Binding-site contacts:
Ligand atom O24 contacts residue THR17 of chain 1.A at 3.1 Å (h-bond).
Ligand atom O22 contacts residue GLY201 of chain 1.A at 2.7 Å (h-bond).
Ligand atom C16 contacts residue GLY201 of chain 1.A at 3.4 Å.
Ligand atom O30 contacts residue GLU267 of chain 1.A at 3.2 Å (salt-bridge).
Ligand atom C03 contacts residue CYS271 of chain 1.A at 3.3 Å (hydrophobic).
Ligand atom P23 contacts residue THR17 of chain 1.A at 3.5 Å.
Ligand atom O18 contacts residue GLY201 of chain 1.A at 3.4 Å (h-bond).
Ligand atom C17 contacts residue GLY201 of chain 1.A at 3.3 Å.
Ligand atom O21 contacts residue GLY200 of chain 1.A at 3.4 Å.
Ligand atom O25 contacts residue THR16 of chain 1.A at 3.3 Å (h-bond).
Ligand atom O26 contacts residue PO41 of chain 1.C at 3.0 Å (h-bond).
Ligand atom C02 contacts residue SER274 of chain 1.A at 3.3 Å.
Ligand atom O28 contacts residue LYS270 of chain 1.A at 2.9 Å (salt-bridge).
Ligand atom O15 contacts residue MET343 of chain 1.A at 3.0 Å (h-bond).
Ligand atom N08 contacts residue CYS271 of chain 1.A at 3.2 Å (h-bond).
Ligand atom O28 contacts residue GLY229 of chain 1.A at 3.2 Å.
Ligand atom C05 contacts residue CYS271 of chain 1.A at 3.0 Å (hydrophobic).
Ligand atom O22 contacts residue ASN18 of chain 1.A at 3.5 Å (h-bond).
Ligand atom O26 contacts residue MG1 of chain 1.D at 2.7 Å.
Ligand atom O22 contacts residue THR17 of chain 1.A at 3.5 Å.
Ligand atom C29 contacts residue GLU267 of chain 1.A at 3.4 Å.
Ligand atom C10 contacts residue CYS271 of chain 1.A at 3.1 Å (hydrophobic).
Ligand atom O25 contacts residue THR17 of chain 1.A at 2.8 Å (h-bond).
Ligand atom C07 contacts residue CYS271 of chain 1.A at 3.1 Å (hydrophobic).
Ligand atom O21 contacts residue GLY341 of chain 1.A at 3.3 Å.
Ligand atom C17 contacts residue ASN18 of chain 1.A at 3.5 Å.
Ligand atom N04 contacts residue ARG345 of chain 1.A at 3.3 Å.
Ligand atom O25 contacts residue ASN18 of chain 1.A at 2.6 Å (h-bond).
Ligand atom N06 contacts residue SER274 of chain 1.A at 3.1 Å (h-bond).
Ligand atom O20 contacts residue ASN18 of chain 1.A at 3.4 Å (h-bond).
Ligand atom O21 contacts residue GLY342 of chain 1.A at 3.5 Å (h-bond).
Ligand atom O21 contacts residue MG1 of chain 1.D at 2.8 Å.
Ligand atom N06 contacts residue CYS271 of chain 1.A at 3.0 Å (h-bond).
Ligand atom O15 contacts residue GLY342 of chain 1.A at 3.2 Å.
Ligand atom C09 contacts residue CYS271 of chain 1.A at 3.3 Å (hydrophobic).
Ligand atom P19 contacts residue GLY201 of chain 1.A at 3.5 Å.
Ligand atom O18 contacts residue GLY342 of chain 1.A at 3.3 Å (h-bond).
Ligand atom O24 contacts residue GLY201 of chain 1.A at 3.3 Å (h-bond).
Ligand atom O30 contacts residue LYS270 of chain 1.A at 2.7 Å (salt-bridge).
Ligand atom O20 contacts residue ASP368 of chain 1.A at 3.2 Å (salt-bridge).

Sequence of chain 1.A:
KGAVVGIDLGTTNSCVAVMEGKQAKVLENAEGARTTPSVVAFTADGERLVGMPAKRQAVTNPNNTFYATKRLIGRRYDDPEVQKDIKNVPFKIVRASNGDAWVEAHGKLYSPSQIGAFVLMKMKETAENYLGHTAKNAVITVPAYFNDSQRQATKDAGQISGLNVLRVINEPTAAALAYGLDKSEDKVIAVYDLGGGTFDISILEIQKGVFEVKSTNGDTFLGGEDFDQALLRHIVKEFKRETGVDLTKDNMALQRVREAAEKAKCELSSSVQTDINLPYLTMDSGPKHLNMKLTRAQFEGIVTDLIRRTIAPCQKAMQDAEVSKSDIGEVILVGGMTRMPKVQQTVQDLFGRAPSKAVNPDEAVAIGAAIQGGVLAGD

The protein below binds the small molecule below.
Small molecule (SMILES): C#CCNc1ncnc2c1ncn2[C@H]1O[C@H](COP(=O)(O)OP(=O)(O)O)[C@@H](O)[C@H]1O